Binding-site contacts:
Ligand atom CD1 contacts residue GOL1 of chain 1.CB at 3.5 Å.
Ligand atom CG1 contacts residue THR223 of chain 1.O at 3.5 Å.
Ligand atom CM contacts residue GLY34 of chain 1.O at 3.6 Å.
Ligand atom O contacts residue THR223 of chain 1.O at 3.4 Å.
Ligand atom O contacts residue TYR78 of chain 1.O at 3.6 Å.
Ligand atom C contacts residue GLY34 of chain 1.O at 3.6 Å.
Ligand atom N contacts residue GLY34 of chain 1.O at 2.8 Å (h-bond).
Ligand atom CA contacts residue THR224 of chain 1.O at 3.5 Å.
Ligand atom C contacts residue ASP80 of chain 1.O at 3.7 Å.
Ligand atom CG2 contacts residue THR224 of chain 1.O at 3.5 Å.
Ligand atom O contacts residue GLY34 of chain 1.O at 3.5 Å (h-bond).
Ligand atom O contacts residue ASP80 of chain 1.O at 3.1 Å (salt-bridge).
Ligand atom CB contacts residue ASP80 of chain 1.O at 3.4 Å.
Ligand atom N contacts residue GLY222 of chain 1.O at 3.1 Å (h-bond).
Ligand atom OH contacts residue GLY222 of chain 1.O at 3.6 Å.
Ligand atom CG2 contacts residue GLY222 of chain 1.O at 3.7 Å.
Ligand atom N contacts residue THR224 of chain 1.O at 2.9 Å (h-bond).
Ligand atom O contacts residue GLY79 of chain 1.O at 2.8 Å (h-bond).
Ligand atom CB contacts residue ASP32 of chain 1.O at 3.5 Å.
Ligand atom N contacts residue THR223 of chain 1.O at 3.7 Å.
Ligand atom CD2 contacts residue TYR78 of chain 1.O at 3.6 Å (hydrophobic).
Ligand atom CA contacts residue ASP80 of chain 1.O at 3.3 Å.
Ligand atom OH contacts residue ASP32 of chain 1.O at 2.5 Å (salt-bridge).
Ligand atom O contacts residue GLY79 of chain 1.O at 3.1 Å (h-bond).
Ligand atom CD1 contacts residue ASP301 of chain 1.O at 3.5 Å.
Ligand atom CG1 contacts residue ILE303 of chain 1.O at 3.6 Å (hydrophobic).
Ligand atom CG2 contacts residue TYR227 of chain 1.O at 3.5 Å (hydrophobic).
Ligand atom CH contacts residue ASP32 of chain 1.O at 3.3 Å.
Ligand atom C contacts residue THR224 of chain 1.O at 3.7 Å.
Ligand atom O contacts residue TYR78 of chain 1.O at 3.3 Å.
Ligand atom CG contacts residue GLY222 of chain 1.O at 3.5 Å.
Ligand atom O contacts residue THR224 of chain 1.O at 3.0 Å (h-bond).
Ligand atom N contacts residue ASP80 of chain 1.O at 3.0 Å (salt-bridge).
Ligand atom CM contacts residue ASP220 of chain 1.O at 3.3 Å.
Ligand atom CH contacts residue ASP220 of chain 1.O at 3.5 Å.
Ligand atom CG2 contacts residue TYR285 of chain 1.O at 3.4 Å (hydrophobic).
Ligand atom O contacts residue ASN125 of chain 1.O at 3.1 Å (h-bond).
Ligand atom OH contacts residue ASP220 of chain 1.O at 2.5 Å (salt-bridge).
Ligand atom CA contacts residue THR223 of chain 1.O at 3.5 Å.
Ligand atom CB contacts residue GLY222 of chain 1.O at 3.4 Å.

Sequence of chain 1.O:
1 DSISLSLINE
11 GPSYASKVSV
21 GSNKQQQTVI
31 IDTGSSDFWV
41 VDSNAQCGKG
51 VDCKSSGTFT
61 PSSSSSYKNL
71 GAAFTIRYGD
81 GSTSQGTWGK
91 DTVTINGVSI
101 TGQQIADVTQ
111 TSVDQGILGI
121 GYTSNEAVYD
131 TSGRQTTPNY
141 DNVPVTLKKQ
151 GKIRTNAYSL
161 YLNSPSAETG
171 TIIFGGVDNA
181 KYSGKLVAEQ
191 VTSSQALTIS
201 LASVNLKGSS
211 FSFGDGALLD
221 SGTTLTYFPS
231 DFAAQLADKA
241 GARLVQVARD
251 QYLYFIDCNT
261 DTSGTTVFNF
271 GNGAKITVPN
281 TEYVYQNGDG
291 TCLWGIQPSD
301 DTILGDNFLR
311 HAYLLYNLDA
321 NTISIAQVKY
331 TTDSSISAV

A protein and the small-molecule ligand that binds it are described below.
Small molecule (SMILES): CC(C)CC(=O)N[C@H](C(=O)N[C@H](C(=O)N[C@@H](CC(C)C)[C@@H](O)CC(=O)N[C@@H](C)C(=O)N[C@@H](CC(C)C)[C@@H](O)CC(=O)O)C(C)C)C(C)C